This protein binds this small molecule.
Small molecule (SMILES): O=C(O)c1cc(-c2cccc(Br)c2)nc2c(F)cccc12

Sequence of chain 1.A:
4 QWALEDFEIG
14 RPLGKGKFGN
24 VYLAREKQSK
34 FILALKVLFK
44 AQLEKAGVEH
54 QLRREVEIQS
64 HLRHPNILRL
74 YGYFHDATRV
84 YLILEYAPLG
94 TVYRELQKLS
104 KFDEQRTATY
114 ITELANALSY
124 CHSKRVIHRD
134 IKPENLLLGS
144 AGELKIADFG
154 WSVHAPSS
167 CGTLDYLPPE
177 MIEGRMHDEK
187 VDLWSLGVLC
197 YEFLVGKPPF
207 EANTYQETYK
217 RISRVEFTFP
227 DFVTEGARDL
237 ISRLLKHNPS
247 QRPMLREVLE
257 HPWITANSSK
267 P

Binding-site contacts:
Ligand atom O03 contacts residue LYS43 of chain 1.A at 2.9 Å (salt-bridge).
Ligand atom C15 contacts residue GLU52 of chain 1.A at 2.4 Å.
Ligand atom BR contacts residue VAL59 of chain 1.A at 3.5 Å.
Ligand atom C10 contacts residue TYR76 of chain 1.A at 3.4 Å (hydrophobic).
Ligand atom O03 contacts residue HIS78 of chain 1.A at 3.7 Å.
Ligand atom C09 contacts residue ARG56 of chain 1.A at 3.4 Å.
Ligand atom C20 contacts residue GLU52 of chain 1.A at 3.7 Å.
Ligand atom C10 contacts residue ARG56 of chain 1.A at 4.0 Å.
Ligand atom C19 contacts residue LYS43 of chain 1.A at 3.6 Å.
Ligand atom C21 contacts residue LYS43 of chain 1.A at 3.9 Å.
Ligand atom C06 contacts residue ARG56 of chain 1.A at 3.4 Å.
Ligand atom C18 contacts residue GLU52 of chain 1.A at 2.5 Å.
Ligand atom C02 contacts residue LYS43 of chain 1.A at 3.8 Å.
Ligand atom C04 contacts residue GLU52 of chain 1.A at 3.6 Å.
Ligand atom C05 contacts residue HIS78 of chain 1.A at 3.8 Å.
Ligand atom BR contacts residue LEU55 of chain 1.A at 3.9 Å.
Ligand atom C20 contacts residue LYS43 of chain 1.A at 3.7 Å.
Ligand atom F17 contacts residue LEU46 of chain 1.A at 3.9 Å.
Ligand atom N14 contacts residue VAL83 of chain 1.A at 3.6 Å.
Ligand atom C07 contacts residue GLU52 of chain 1.A at 3.9 Å.
Ligand atom C18 contacts residue LYS43 of chain 1.A at 3.8 Å.
Ligand atom C05 contacts residue GLU52 of chain 1.A at 3.6 Å.
Ligand atom C07 contacts residue ARG56 of chain 1.A at 3.4 Å.
Ligand atom C21 contacts residue GLU52 of chain 1.A at 3.0 Å.
Ligand atom C05 contacts residue ARG56 of chain 1.A at 3.8 Å.
Ligand atom C13 contacts residue ARG56 of chain 1.A at 3.8 Å.
Ligand atom C16 contacts residue GLU52 of chain 1.A at 2.4 Å.
Ligand atom F17 contacts residue LEU55 of chain 1.A at 3.9 Å.
Ligand atom C09 contacts residue HIS78 of chain 1.A at 3.8 Å.
Ligand atom F17 contacts residue GLU52 of chain 1.A at 2.7 Å.
Ligand atom C19 contacts residue GLU47 of chain 1.A at 4.0 Å.
Ligand atom N14 contacts residue GLU52 of chain 1.A at 2.4 Å (salt-bridge).
Ligand atom C08 contacts residue ARG56 of chain 1.A at 3.2 Å.
Ligand atom C06 contacts residue VAL83 of chain 1.A at 4.0 Å (hydrophobic).
Ligand atom C06 contacts residue GLU52 of chain 1.A at 3.0 Å.
Ligand atom C09 contacts residue TYR76 of chain 1.A at 3.7 Å (hydrophobic).
Ligand atom N14 contacts residue ARG56 of chain 1.A at 3.7 Å.
Ligand atom C13 contacts residue VAL83 of chain 1.A at 3.9 Å (hydrophobic).
Ligand atom C08 contacts residue HIS78 of chain 1.A at 3.5 Å.
Ligand atom C19 contacts residue GLU52 of chain 1.A at 3.2 Å.